This small molecule binds to this protein.
Small molecule (SMILES): CC(C)C[C@H](NC(=O)[C@H](CCC(N)=O)NC(=O)[C@H](CC(N)=O)NC(=O)[C@H](CC(C)C)NC(=O)[C@H](CCCN=C(N)N)NC(=O)[C@H](CC(=O)O)NC(=O)[C@H](CC(C)C)NC(=O)[C@H](CC(C)C)NC(=O)[C@@H](N)CC(C)C)C(=O)O

Binding-site contacts:
Ligand atom O contacts residue TYR159 of chain 1.A at 2.6 Å (h-bond).
Ligand atom CG contacts residue ASP77 of chain 1.A at 3.4 Å.
Ligand atom N contacts residue TYR171 of chain 1.A at 2.8 Å (h-bond).
Ligand atom N contacts residue GLU63 of chain 1.A at 2.9 Å (salt-bridge).
Ligand atom O contacts residue TRP147 of chain 1.A at 2.9 Å (h-bond).
Ligand atom CG contacts residue LYS66 of chain 1.A at 3.5 Å.
Ligand atom CB contacts residue ASP77 of chain 1.A at 3.5 Å.
Ligand atom CA contacts residue ASP77 of chain 1.A at 3.6 Å.
Ligand atom C contacts residue TYR7 of chain 1.A at 3.4 Å (hydrophobic).
Ligand atom CA contacts residue TYR171 of chain 1.A at 3.6 Å (hydrophobic).
Ligand atom N contacts residue TYR7 of chain 1.A at 2.9 Å (h-bond).
Ligand atom N contacts residue ASP77 of chain 1.A at 2.9 Å (salt-bridge).
Ligand atom OXT contacts residue TYR84 of chain 1.A at 3.2 Å (h-bond).
Ligand atom O contacts residue EDO1 of chain 1.H at 2.8 Å (h-bond).
Ligand atom CD2 contacts residue TYR99 of chain 1.A at 3.3 Å (hydrophobic).
Ligand atom N contacts residue EDO1 of chain 1.H at 3.0 Å (h-bond).
Ligand atom CG contacts residue GLU63 of chain 1.A at 3.4 Å.
Ligand atom OD1 contacts residue ARG65 of chain 1.A at 3.0 Å (salt-bridge).
Ligand atom O contacts residue LYS146 of chain 1.A at 3.1 Å (salt-bridge).
Ligand atom ND2 contacts residue EDO1 of chain 1.H at 2.8 Å (h-bond).
Ligand atom CD1 contacts residue LEU81 of chain 1.A at 3.5 Å (hydrophobic).
Ligand atom CB contacts residue TYR99 of chain 1.A at 3.4 Å (hydrophobic).
Ligand atom CA contacts residue GLU63 of chain 1.A at 3.6 Å.
Ligand atom N contacts residue TYR99 of chain 1.A at 3.0 Å (h-bond).
Ligand atom OD2 contacts residue ARG65 of chain 1.A at 3.4 Å (salt-bridge).
Ligand atom CA contacts residue EDO1 of chain 1.H at 3.5 Å.
Ligand atom O contacts residue HIS70 of chain 1.A at 3.2 Å.
Ligand atom CD2 contacts residue TYR159 of chain 1.A at 3.5 Å (hydrophobic).
Ligand atom O contacts residue TRP147 of chain 1.A at 3.5 Å.
Ligand atom OXT contacts residue THR143 of chain 1.A at 2.8 Å (h-bond).
Ligand atom CD2 contacts residue PHE9 of chain 1.A at 3.5 Å (hydrophobic).
Ligand atom O contacts residue LYS146 of chain 1.A at 3.4 Å.
Ligand atom O contacts residue LYS66 of chain 1.A at 2.9 Å (salt-bridge).
Ligand atom CG contacts residue VAL152 of chain 1.A at 3.4 Å (hydrophobic).
Ligand atom CA contacts residue TYR7 of chain 1.A at 3.3 Å (hydrophobic).
Ligand atom ND2 contacts residue VAL152 of chain 1.A at 3.4 Å.
Ligand atom CD1 contacts residue LEU156 of chain 1.A at 3.5 Å (hydrophobic).
Ligand atom CD1 contacts residue GLU63 of chain 1.A at 3.3 Å.
Ligand atom CB contacts residue GLU63 of chain 1.A at 3.6 Å.
Ligand atom CD1 contacts residue MET45 of chain 1.A at 3.5 Å (hydrophobic).

Sequence of chain 1.A:
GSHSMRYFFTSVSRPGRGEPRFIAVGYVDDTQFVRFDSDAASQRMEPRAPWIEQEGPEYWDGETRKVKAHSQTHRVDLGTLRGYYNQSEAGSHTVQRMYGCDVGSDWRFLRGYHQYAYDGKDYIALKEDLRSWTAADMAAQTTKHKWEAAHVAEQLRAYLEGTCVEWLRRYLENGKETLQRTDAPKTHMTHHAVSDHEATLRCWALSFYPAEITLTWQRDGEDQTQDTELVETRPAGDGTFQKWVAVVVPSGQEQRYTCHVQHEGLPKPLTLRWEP